A small-molecule ligand and the protein it binds are described below.
Small molecule (SMILES): Nc1ncnc2c1ncn2[C@@H]1O[C@H](COP(=O)(O)OP(=O)(O)OC[C@H]2O[C@H](O)[C@H](O)[C@@H]2O)[C@@H](O)[C@H]1O

Sequence of chain 1.A:
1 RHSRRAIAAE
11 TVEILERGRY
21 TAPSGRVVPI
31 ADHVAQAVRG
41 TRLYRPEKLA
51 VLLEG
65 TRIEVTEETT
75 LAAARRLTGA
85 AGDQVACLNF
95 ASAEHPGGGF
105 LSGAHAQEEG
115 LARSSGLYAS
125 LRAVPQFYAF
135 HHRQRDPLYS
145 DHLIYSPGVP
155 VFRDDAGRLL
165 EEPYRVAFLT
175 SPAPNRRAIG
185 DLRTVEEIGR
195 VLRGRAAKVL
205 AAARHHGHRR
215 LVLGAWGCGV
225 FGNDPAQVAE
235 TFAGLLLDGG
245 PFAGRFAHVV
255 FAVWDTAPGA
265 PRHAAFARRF

Binding-site contacts:
Ligand atom O1A contacts residue GLY223 of chain 1.A at 3.2 Å.
Ligand atom C1' contacts residue TRP258 of chain 1.A at 3.3 Å (hydrophobic).
Ligand atom O2B contacts residue GLY221 of chain 1.A at 3.0 Å.
Ligand atom C4' contacts residue ALA219 of chain 1.A at 3.5 Å (hydrophobic).
Ligand atom O2B contacts residue GLY223 of chain 1.A at 2.9 Å (h-bond).
Ligand atom C4 contacts residue TRP258 of chain 1.A at 3.2 Å (hydrophobic).
Ligand atom N1 contacts residue THR73 of chain 1.A at 3.3 Å.
Ligand atom O2' contacts residue ARG266 of chain 1.A at 3.4 Å.
Ligand atom O5D contacts residue VAL224 of chain 1.A at 3.4 Å.
Ligand atom O2D contacts residue GLU113 of chain 1.A at 3.6 Å (salt-bridge).
Ligand atom O2B contacts residue VAL224 of chain 1.A at 3.2 Å (h-bond).
Ligand atom O2D contacts residue GLU112 of chain 1.A at 2.7 Å (salt-bridge).
Ligand atom C2D contacts residue GLU112 of chain 1.A at 3.6 Å.
Ligand atom O3' contacts residue ARG266 of chain 1.A at 3.4 Å.
Ligand atom O2' contacts residue ASP259 of chain 1.A at 3.4 Å.
Ligand atom O3A contacts residue PHE94 of chain 1.A at 3.6 Å.
Ligand atom O2A contacts residue GLN111 of chain 1.A at 2.8 Å (h-bond).
Ligand atom O2B contacts residue PHE225 of chain 1.A at 3.0 Å (h-bond).
Ligand atom O3' contacts residue GLY223 of chain 1.A at 3.2 Å.
Ligand atom O1D contacts residue GLU113 of chain 1.A at 2.7 Å (salt-bridge).
Ligand atom C5D contacts residue PHE94 of chain 1.A at 3.4 Å (hydrophobic).
Ligand atom O5' contacts residue PHE94 of chain 1.A at 3.4 Å.
Ligand atom C5' contacts residue ALA219 of chain 1.A at 3.2 Å (hydrophobic).
Ligand atom C8 contacts residue TRP258 of chain 1.A at 3.5 Å (hydrophobic).
Ligand atom C2 contacts residue ALA256 of chain 1.A at 3.4 Å (hydrophobic).
Ligand atom O4D contacts residue VAL224 of chain 1.A at 3.4 Å.
Ligand atom C2 contacts residue THR74 of chain 1.A at 3.5 Å.
Ligand atom O2B contacts residue CYS222 of chain 1.A at 3.2 Å (h-bond).
Ligand atom O5D contacts residue PHE225 of chain 1.A at 3.6 Å (h-bond).
Ligand atom N1 contacts residue THR74 of chain 1.A at 3.0 Å (h-bond).
Ligand atom O2A contacts residue ALA110 of chain 1.A at 3.3 Å.
Ligand atom O2D contacts residue SER96 of chain 1.A at 3.4 Å.
Ligand atom C1D contacts residue GLU113 of chain 1.A at 3.4 Å.
Ligand atom C2' contacts residue TRP258 of chain 1.A at 3.5 Å (hydrophobic).
Ligand atom O1B contacts residue GLY221 of chain 1.A at 2.9 Å (h-bond).
Ligand atom N3 contacts residue TRP258 of chain 1.A at 3.2 Å (h-bond).
Ligand atom O2D contacts residue GLY102 of chain 1.A at 3.3 Å.
Ligand atom O1B contacts residue PHE94 of chain 1.A at 3.4 Å.
Ligand atom O1A contacts residue VAL224 of chain 1.A at 2.9 Å (h-bond).
Ligand atom N9 contacts residue TRP258 of chain 1.A at 3.0 Å (h-bond).